Sequence of chain 3.D:
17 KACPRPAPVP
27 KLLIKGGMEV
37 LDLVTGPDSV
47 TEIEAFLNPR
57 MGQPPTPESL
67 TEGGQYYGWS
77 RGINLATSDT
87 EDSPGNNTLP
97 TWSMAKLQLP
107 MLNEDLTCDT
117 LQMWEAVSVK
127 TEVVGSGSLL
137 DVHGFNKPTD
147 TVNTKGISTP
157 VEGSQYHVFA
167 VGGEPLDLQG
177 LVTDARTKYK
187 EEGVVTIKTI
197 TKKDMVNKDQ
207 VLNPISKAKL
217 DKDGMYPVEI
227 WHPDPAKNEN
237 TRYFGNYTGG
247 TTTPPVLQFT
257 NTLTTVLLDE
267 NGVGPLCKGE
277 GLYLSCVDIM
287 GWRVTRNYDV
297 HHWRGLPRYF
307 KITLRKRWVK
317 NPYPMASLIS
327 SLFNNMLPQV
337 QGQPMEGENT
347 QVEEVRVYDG

Binding-site contacts:
Ligand atom O1A contacts residue ARG77 of chain 3.D at 2.7 Å (salt-bridge).
Ligand atom C2 contacts residue ARG77 of chain 3.D at 4.0 Å.
Ligand atom O4 contacts residue HIS298 of chain 3.D at 2.7 Å (h-bond).
Ligand atom O4 contacts residue GLY78 of chain 3.D at 3.4 Å (h-bond).
Ligand atom O4 contacts residue TYR72 of chain 3.D at 3.7 Å.
Ligand atom O1B contacts residue ARG77 of chain 3.D at 2.4 Å (salt-bridge).
Ligand atom O4 contacts residue ASN80 of chain 3.D at 4.1 Å.
Ligand atom N5 contacts residue TYR72 of chain 3.D at 2.9 Å (h-bond).
Ligand atom C8 contacts residue ARG77 of chain 3.D at 4.2 Å.
Ligand atom O1B contacts residue TYR72 of chain 3.D at 4.0 Å.
Ligand atom C1 contacts residue TYR72 of chain 3.D at 3.8 Å (hydrophobic).
Ligand atom O3 contacts residue GLY78 of chain 3.D at 3.7 Å.
Ligand atom C3 contacts residue VAL296 of chain 3.D at 3.6 Å (hydrophobic).
Ligand atom C4 contacts residue VAL296 of chain 3.D at 4.2 Å (hydrophobic).
Ligand atom C4 contacts residue TYR72 of chain 3.D at 3.4 Å (hydrophobic).
Ligand atom C3 contacts residue GLY78 of chain 3.D at 3.8 Å.
Ligand atom C11 contacts residue TYR72 of chain 3.D at 4.2 Å (hydrophobic).
Ligand atom O1A contacts residue LYS186 of chain 3.D at 4.3 Å.
Ligand atom C6 contacts residue THR94 of chain 3.D at 4.3 Å.
Ligand atom O4 contacts residue THR291 of chain 3.D at 3.9 Å.
Ligand atom O1A contacts residue GLY78 of chain 3.D at 3.8 Å.
Ligand atom O4 contacts residue VAL296 of chain 3.D at 3.9 Å.
Ligand atom C4 contacts residue ARG77 of chain 3.D at 4.0 Å.
Ligand atom O6 contacts residue ASN93 of chain 3.D at 3.6 Å (h-bond).
Ligand atom C4 contacts residue HIS298 of chain 3.D at 3.7 Å.
Ligand atom O1A contacts residue TYR72 of chain 3.D at 3.4 Å.
Ligand atom O8 contacts residue ARG77 of chain 3.D at 3.5 Å (salt-bridge).
Ligand atom C5 contacts residue TYR72 of chain 3.D at 3.5 Å (hydrophobic).
Ligand atom C4 contacts residue GLY78 of chain 3.D at 3.9 Å.
Ligand atom O4 contacts residue ARG77 of chain 3.D at 4.2 Å.
Ligand atom C6 contacts residue ASN80 of chain 3.D at 4.3 Å.
Ligand atom C3 contacts residue HIS298 of chain 3.D at 3.8 Å.
Ligand atom C3 contacts residue ARG77 of chain 3.D at 3.3 Å.
Ligand atom O8 contacts residue TYR72 of chain 3.D at 3.4 Å (h-bond).
Ligand atom C6 contacts residue TYR72 of chain 3.D at 3.7 Å (hydrophobic).
Ligand atom C10 contacts residue TYR72 of chain 3.D at 4.0 Å (hydrophobic).
Ligand atom C2 contacts residue GLY78 of chain 3.D at 4.2 Å.
Ligand atom C6 contacts residue ASN93 of chain 3.D at 3.4 Å.
Ligand atom C1 contacts residue ARG77 of chain 3.D at 3.1 Å.
Ligand atom C5 contacts residue ASN93 of chain 3.D at 4.1 Å.

Sequence of chain 3.E:
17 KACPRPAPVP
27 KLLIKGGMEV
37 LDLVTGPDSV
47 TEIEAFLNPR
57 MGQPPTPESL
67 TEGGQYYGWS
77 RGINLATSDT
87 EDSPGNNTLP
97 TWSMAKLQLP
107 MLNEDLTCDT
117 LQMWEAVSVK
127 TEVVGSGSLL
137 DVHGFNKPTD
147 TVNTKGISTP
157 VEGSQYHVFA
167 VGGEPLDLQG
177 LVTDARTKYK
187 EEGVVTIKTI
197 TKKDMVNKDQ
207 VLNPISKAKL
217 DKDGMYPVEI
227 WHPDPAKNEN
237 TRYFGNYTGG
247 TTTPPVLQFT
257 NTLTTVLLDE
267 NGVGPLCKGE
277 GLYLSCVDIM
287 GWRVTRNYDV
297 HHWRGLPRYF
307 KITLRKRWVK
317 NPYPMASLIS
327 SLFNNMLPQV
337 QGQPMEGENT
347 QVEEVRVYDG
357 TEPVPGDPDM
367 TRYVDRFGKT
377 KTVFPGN

The protein below binds the small molecule below.
Small molecule (SMILES): CC(=O)N[C@@H]1[C@@H](O[C@@H]2O[C@H](CO)[C@H](O)[C@H](O[C@]3(C(=O)O)C[C@H](O)[C@@H](NC(C)=O)[C@H]([C@H](O)[C@H](O)CO)O3)[C@H]2O)[C@H](O)[C@@H](CO[C@]2(C(=O)O)C[C@H](O)[C@@H](NC(C)=O)[C@H]([C@H](O)[C@H](O)CO)O2)O[C@H]1O